Sequence of chain 7.PB:
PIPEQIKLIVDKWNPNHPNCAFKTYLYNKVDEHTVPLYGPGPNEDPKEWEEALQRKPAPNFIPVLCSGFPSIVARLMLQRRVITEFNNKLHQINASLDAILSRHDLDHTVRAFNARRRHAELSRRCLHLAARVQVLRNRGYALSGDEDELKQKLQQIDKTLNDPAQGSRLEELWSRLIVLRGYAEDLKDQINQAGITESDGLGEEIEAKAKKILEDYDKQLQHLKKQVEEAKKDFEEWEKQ

Sequence of chain 7.KB:
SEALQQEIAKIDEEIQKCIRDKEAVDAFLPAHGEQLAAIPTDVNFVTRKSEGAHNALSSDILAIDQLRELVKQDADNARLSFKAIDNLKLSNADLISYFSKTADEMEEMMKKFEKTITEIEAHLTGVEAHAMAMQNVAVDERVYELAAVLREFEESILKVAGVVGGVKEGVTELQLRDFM

Binding-site contacts:
Ligand atom CE1 contacts residue THR1121 of chain 7.MA at 3.9 Å.
Ligand atom O contacts residue THR1121 of chain 7.MA at 4.0 Å.
Ligand atom CD2 contacts residue THR1121 of chain 7.MA at 4.3 Å.
Ligand atom O contacts residue VAL1202 of chain 7.MA at 3.2 Å.
Ligand atom CG contacts residue THR1121 of chain 7.MA at 3.3 Å.
Ligand atom C contacts residue GLN1063 of chain 7.MA at 3.9 Å.
Ligand atom CD2 contacts residue ALA1120 of chain 7.MA at 3.5 Å (hydrophobic).
Ligand atom CE2 contacts residue GLN1063 of chain 7.MA at 3.3 Å.
Ligand atom CG contacts residue ASN1072 of chain 7.MA at 4.2 Å.
Ligand atom CD2 contacts residue PHE1125 of chain 7.MA at 4.2 Å (hydrophobic).
Ligand atom CG1 contacts residue TYR141 of chain 7.PB at 3.8 Å (hydrophobic).
Ligand atom CB contacts residue THR1121 of chain 7.MA at 3.3 Å.
Ligand atom CD2 contacts residue GLN1063 of chain 7.MA at 3.6 Å.
Ligand atom CD1 contacts residue GLN1063 of chain 7.MA at 3.8 Å.
Ligand atom CZ contacts residue ASP182 of chain 7.KB at 4.0 Å.
Ligand atom C contacts residue VAL1202 of chain 7.MA at 4.2 Å (hydrophobic).
Ligand atom CG2 contacts residue GLN1063 of chain 7.MA at 3.3 Å.
Ligand atom CD1 contacts residue THR1121 of chain 7.MA at 3.0 Å.
Ligand atom SD contacts residue ASN1072 of chain 7.MA at 3.7 Å.
Ligand atom CE1 contacts residue ASN1072 of chain 7.MA at 3.3 Å.
Ligand atom CA contacts residue GLN1063 of chain 7.MA at 4.3 Å.
Ligand atom CD2 contacts residue HIS1126 of chain 7.MA at 3.4 Å.
Ligand atom CE2 contacts residue ASP182 of chain 7.KB at 4.1 Å.
Ligand atom CG contacts residue HIS1126 of chain 7.MA at 4.3 Å.
Ligand atom CZ contacts residue GLN1063 of chain 7.MA at 4.1 Å.
Ligand atom OH contacts residue GLU183 of chain 7.KB at 4.0 Å.
Ligand atom OH contacts residue GLN1063 of chain 7.MA at 3.7 Å.
Ligand atom CD2 contacts residue THR1121 of chain 7.MA at 4.0 Å.
Ligand atom CD2 contacts residue LEU1129 of chain 7.MA at 4.2 Å (hydrophobic).
Ligand atom O contacts residue GLN1063 of chain 7.MA at 2.9 Å (h-bond).
Ligand atom CD1 contacts residue TYR141 of chain 7.PB at 3.4 Å (hydrophobic).
Ligand atom OH contacts residue ASN1072 of chain 7.MA at 3.1 Å (h-bond).
Ligand atom OH contacts residue ASP182 of chain 7.KB at 3.3 Å (salt-bridge).
Ligand atom CZ contacts residue ASN1072 of chain 7.MA at 3.5 Å.
Ligand atom CD1 contacts residue PHE1125 of chain 7.MA at 3.6 Å (hydrophobic).
Ligand atom CD1 contacts residue ASN1072 of chain 7.MA at 4.0 Å.
Ligand atom C contacts residue HIS1126 of chain 7.MA at 4.0 Å.
Ligand atom CD1 contacts residue ASN1122 of chain 7.MA at 4.3 Å.
Ligand atom OH contacts residue HIS1068 of chain 7.MA at 3.8 Å.
Ligand atom O contacts residue HIS1126 of chain 7.MA at 3.3 Å (h-bond).

A small-molecule ligand and the protein it binds are described below.
Small molecule (SMILES): CC[C@H](C)[C@H](N)C(=O)N[C@@H](CC(C)C)C(=O)N1CCC[C@H]1C(=O)N[C@@H](CCSC)C(=O)N[C@@H](Cc1ccc(O)cc1)C(=O)N[C@@H](CCCCN)C(=O)N[C@@H](CC(C)C)C(=O)N[C@@H](CO)C(=O)N1CCC[C@H]1C=O

Sequence of chain 7.MA:
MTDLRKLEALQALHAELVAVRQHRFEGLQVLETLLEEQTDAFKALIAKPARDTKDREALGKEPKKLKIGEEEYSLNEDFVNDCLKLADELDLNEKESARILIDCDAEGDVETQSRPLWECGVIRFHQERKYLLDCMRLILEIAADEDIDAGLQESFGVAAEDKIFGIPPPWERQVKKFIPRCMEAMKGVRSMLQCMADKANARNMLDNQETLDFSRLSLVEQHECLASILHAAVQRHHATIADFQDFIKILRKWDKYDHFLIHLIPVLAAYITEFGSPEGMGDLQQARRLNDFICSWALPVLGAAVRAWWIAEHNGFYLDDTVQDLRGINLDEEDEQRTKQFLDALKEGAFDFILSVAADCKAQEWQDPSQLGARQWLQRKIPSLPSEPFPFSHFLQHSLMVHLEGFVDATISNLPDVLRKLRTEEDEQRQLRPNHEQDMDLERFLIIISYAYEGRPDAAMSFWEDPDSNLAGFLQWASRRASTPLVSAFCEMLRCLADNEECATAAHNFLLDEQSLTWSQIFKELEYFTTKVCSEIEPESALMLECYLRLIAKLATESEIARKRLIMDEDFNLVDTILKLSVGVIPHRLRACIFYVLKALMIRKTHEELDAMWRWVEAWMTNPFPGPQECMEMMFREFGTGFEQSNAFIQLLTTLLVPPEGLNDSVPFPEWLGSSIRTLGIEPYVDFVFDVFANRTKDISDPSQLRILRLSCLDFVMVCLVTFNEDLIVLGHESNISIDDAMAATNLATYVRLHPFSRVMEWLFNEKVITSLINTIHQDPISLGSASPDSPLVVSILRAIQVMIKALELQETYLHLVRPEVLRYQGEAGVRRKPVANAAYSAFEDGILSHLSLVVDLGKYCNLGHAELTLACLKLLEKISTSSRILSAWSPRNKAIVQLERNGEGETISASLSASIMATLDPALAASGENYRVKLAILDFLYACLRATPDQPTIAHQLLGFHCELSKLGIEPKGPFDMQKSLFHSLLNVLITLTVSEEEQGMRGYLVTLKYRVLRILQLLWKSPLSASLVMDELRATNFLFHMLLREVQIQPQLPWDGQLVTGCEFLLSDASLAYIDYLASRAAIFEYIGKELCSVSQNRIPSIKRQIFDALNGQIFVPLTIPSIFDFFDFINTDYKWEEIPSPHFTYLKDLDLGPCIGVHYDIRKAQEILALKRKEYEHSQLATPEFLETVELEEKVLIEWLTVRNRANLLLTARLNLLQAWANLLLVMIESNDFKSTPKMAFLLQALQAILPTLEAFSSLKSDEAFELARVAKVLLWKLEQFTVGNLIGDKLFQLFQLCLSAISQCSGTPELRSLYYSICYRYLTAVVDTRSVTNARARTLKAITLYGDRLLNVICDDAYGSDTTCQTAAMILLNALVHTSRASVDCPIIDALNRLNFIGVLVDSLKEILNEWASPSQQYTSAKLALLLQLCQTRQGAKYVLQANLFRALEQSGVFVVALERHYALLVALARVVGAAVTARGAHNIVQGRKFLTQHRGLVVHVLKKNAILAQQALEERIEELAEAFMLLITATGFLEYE